Sequence of chain 1.C:
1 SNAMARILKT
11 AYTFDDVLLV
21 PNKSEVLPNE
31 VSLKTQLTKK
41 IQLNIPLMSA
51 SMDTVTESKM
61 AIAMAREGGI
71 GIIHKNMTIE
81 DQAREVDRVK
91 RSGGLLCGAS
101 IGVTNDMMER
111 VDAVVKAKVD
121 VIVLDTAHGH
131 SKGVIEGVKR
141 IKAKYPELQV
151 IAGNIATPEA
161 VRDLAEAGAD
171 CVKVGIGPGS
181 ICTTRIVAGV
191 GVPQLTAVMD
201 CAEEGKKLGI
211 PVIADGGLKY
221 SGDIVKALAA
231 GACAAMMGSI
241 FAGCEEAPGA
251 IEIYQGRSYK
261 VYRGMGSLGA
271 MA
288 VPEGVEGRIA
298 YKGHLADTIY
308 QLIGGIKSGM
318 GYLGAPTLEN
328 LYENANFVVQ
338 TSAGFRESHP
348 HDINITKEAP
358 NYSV

Binding-site contacts:
Ligand atom C13 contacts residue GLU290 of chain 1.C at 3.9 Å.
Ligand atom C17 contacts residue ALA127 of chain 1.C at 3.9 Å (hydrophobic).
Ligand atom C3 contacts residue GLY266 of chain 1.C at 3.4 Å.
Ligand atom C3 contacts residue MET265 of chain 1.C at 3.5 Å (hydrophobic).
Ligand atom C8 contacts residue GLU290 of chain 1.C at 3.8 Å.
Ligand atom O6 contacts residue SER131 of chain 1.C at 3.3 Å (h-bond).
Ligand atom C22 contacts residue ALA127 of chain 1.C at 3.9 Å (hydrophobic).
Ligand atom C17 contacts residue GLU290 of chain 1.C at 3.8 Å.
Ligand atom N4 contacts residue ALA127 of chain 1.C at 3.9 Å.
Ligand atom CL contacts residue HIS128 of chain 1.C at 3.7 Å.
Ligand atom C4 contacts residue GLY266 of chain 1.C at 3.7 Å.
Ligand atom C2 contacts residue GLY266 of chain 1.C at 3.4 Å.
Ligand atom C10 contacts residue ALA127 of chain 1.C at 3.9 Å (hydrophobic).
Ligand atom C2 contacts residue MET265 of chain 1.C at 3.9 Å (hydrophobic).
Ligand atom O3 contacts residue HIS128 of chain 1.C at 3.5 Å (h-bond).
Ligand atom O6 contacts residue GLY133 of chain 1.C at 3.1 Å.
Ligand atom C8 contacts residue THR184 of chain 1.C at 3.5 Å.
Ligand atom C29 contacts residue VAL103 of chain 1.C at 3.9 Å (hydrophobic).
Ligand atom C12 contacts residue MET271 of chain 1.C at 3.9 Å (hydrophobic).
Ligand atom C13 contacts residue GLY266 of chain 1.C at 3.6 Å.
Ligand atom C27 contacts residue SER131 of chain 1.C at 3.9 Å.
Ligand atom C8 contacts residue IMP1 of chain 1.N at 3.4 Å.
Ligand atom O3 contacts residue THR126 of chain 1.C at 3.7 Å.
Ligand atom C13 contacts residue MET271 of chain 1.C at 3.7 Å (hydrophobic).
Ligand atom C29 contacts residue SER131 of chain 1.C at 3.1 Å.
Ligand atom C9 contacts residue IMP1 of chain 1.N at 3.7 Å.
Ligand atom O2 contacts residue ALA127 of chain 1.C at 3.8 Å.
Ligand atom C6 contacts residue ALA127 of chain 1.C at 3.9 Å (hydrophobic).
Ligand atom O6 contacts residue VAL134 of chain 1.C at 3.8 Å.
Ligand atom C13 contacts residue VAL288 of chain 1.C at 3.8 Å (hydrophobic).
Ligand atom N4 contacts residue GLU290 of chain 1.C at 2.9 Å (salt-bridge).
Ligand atom C1 contacts residue GLY266 of chain 1.C at 3.7 Å.
Ligand atom C29 contacts residue VAL134 of chain 1.C at 3.9 Å (hydrophobic).
Ligand atom C7 contacts residue IMP1 of chain 1.N at 3.7 Å.
Ligand atom C8 contacts residue ALA127 of chain 1.C at 3.6 Å (hydrophobic).
Ligand atom C7 contacts residue ALA127 of chain 1.C at 3.6 Å (hydrophobic).
Ligand atom C10 contacts residue GLU290 of chain 1.C at 3.5 Å.
Ligand atom C18 contacts residue GLU290 of chain 1.C at 3.7 Å.
Ligand atom N3 contacts residue GLU290 of chain 1.C at 3.3 Å (salt-bridge).
Ligand atom C5 contacts residue ALA127 of chain 1.C at 4.0 Å (hydrophobic).

The protein below binds the small molecule below.
Small molecule (SMILES): C=C(C)c1cccc(C(C)(C)NC(=O)Nc2ccc(Cl)c(N[C@H]3O[C@H](CO)[C@@H](O)[C@H]3O)c2)c1